Binding-site contacts:
Ligand atom C4 contacts residue MET117 of chain 1.A at 3.9 Å (hydrophobic).
Ligand atom C2 contacts residue VAL50 of chain 1.A at 4.0 Å (hydrophobic).
Ligand atom C6 contacts residue VAL50 of chain 1.A at 3.7 Å (hydrophobic).
Ligand atom C21 contacts residue VAL99 of chain 1.A at 4.0 Å (hydrophobic).
Ligand atom N22 contacts residue LEU171 of chain 1.A at 4.0 Å.
Ligand atom C20 contacts residue PHE115 of chain 1.A at 3.8 Å (hydrophobic).
Ligand atom N23 contacts residue GLU116 of chain 1.A at 3.8 Å.
Ligand atom C11 contacts residue VAL50 of chain 1.A at 3.5 Å (hydrophobic).
Ligand atom C16 contacts residue GLU168 of chain 1.A at 3.4 Å.
Ligand atom C7 contacts residue VAL50 of chain 1.A at 4.0 Å (hydrophobic).
Ligand atom C11 contacts residue LYS44 of chain 1.A at 3.6 Å.
Ligand atom C10 contacts residue LEU171 of chain 1.A at 4.1 Å (hydrophobic).
Ligand atom C11 contacts residue PHE47 of chain 1.A at 3.9 Å (hydrophobic).
Ligand atom C8 contacts residue ALA63 of chain 1.A at 4.1 Å (hydrophobic).
Ligand atom N25 contacts residue GLU116 of chain 1.A at 2.8 Å (salt-bridge).
Ligand atom C2 contacts residue ILE42 of chain 1.A at 3.9 Å (hydrophobic).
Ligand atom C1 contacts residue VAL50 of chain 1.A at 3.9 Å (hydrophobic).
Ligand atom C11 contacts residue GLY43 of chain 1.A at 3.4 Å.
Ligand atom N23 contacts residue LEU118 of chain 1.A at 3.0 Å (h-bond).
Ligand atom N25 contacts residue ALA63 of chain 1.A at 3.8 Å.
Ligand atom C9 contacts residue LEU171 of chain 1.A at 3.9 Å (hydrophobic).
Ligand atom C17 contacts residue LYS44 of chain 1.A at 3.9 Å.
Ligand atom N25 contacts residue VAL99 of chain 1.A at 3.8 Å.
Ligand atom N25 contacts residue LEU118 of chain 1.A at 3.8 Å.
Ligand atom N23 contacts residue ALA63 of chain 1.A at 3.6 Å.
Ligand atom C10 contacts residue ALA63 of chain 1.A at 3.6 Å (hydrophobic).
Ligand atom N22 contacts residue ILE42 of chain 1.A at 3.9 Å.
Ligand atom C15 contacts residue LYS44 of chain 1.A at 3.9 Å.
Ligand atom N25 contacts residue PHE115 of chain 1.A at 3.9 Å.
Ligand atom N24 contacts residue GLU168 of chain 1.A at 3.0 Å (salt-bridge).
Ligand atom C21 contacts residue VAL183 of chain 1.A at 3.8 Å (hydrophobic).
Ligand atom C8 contacts residue LEU171 of chain 1.A at 3.9 Å (hydrophobic).
Ligand atom C10 contacts residue GLU116 of chain 1.A at 3.8 Å.
Ligand atom C5 contacts residue VAL50 of chain 1.A at 4.0 Å (hydrophobic).
Ligand atom C4 contacts residue LEU118 of chain 1.A at 3.6 Å (hydrophobic).
Ligand atom C10 contacts residue LEU118 of chain 1.A at 4.0 Å (hydrophobic).
Ligand atom N23 contacts residue MET117 of chain 1.A at 4.0 Å.
Ligand atom C3 contacts residue VAL50 of chain 1.A at 3.7 Å (hydrophobic).
Ligand atom C4 contacts residue LEU171 of chain 1.A at 4.1 Å (hydrophobic).
Ligand atom C12 contacts residue VAL50 of chain 1.A at 4.1 Å (hydrophobic).

This protein binds this small molecule.
Small molecule (SMILES): C=C(c1ccc2c(c1)CC(C)(C)c1c(N)ncnc1-2)C1CCNCC1

Sequence of chain 1.A:
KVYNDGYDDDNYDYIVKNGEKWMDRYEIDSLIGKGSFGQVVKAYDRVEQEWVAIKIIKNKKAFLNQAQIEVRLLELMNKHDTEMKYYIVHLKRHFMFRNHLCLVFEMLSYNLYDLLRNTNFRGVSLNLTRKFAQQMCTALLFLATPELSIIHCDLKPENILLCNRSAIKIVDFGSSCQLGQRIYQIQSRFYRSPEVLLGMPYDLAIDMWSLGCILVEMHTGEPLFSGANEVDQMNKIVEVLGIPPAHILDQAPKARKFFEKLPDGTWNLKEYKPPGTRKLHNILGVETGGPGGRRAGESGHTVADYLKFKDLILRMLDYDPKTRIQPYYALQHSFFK